The protein below binds the small molecule below.
Small molecule (SMILES): CC(=O)N[C@@H]1[C@@H](O)[C@H](O)[C@@H](CO)O[C@H]1O

Binding-site contacts:
Ligand atom O5 contacts residue ASN208 of chain 1.B at 2.3 Å (h-bond).
Ligand atom C2 contacts residue PRO7 of chain 1.B at 3.7 Å (hydrophobic).
Ligand atom C1 contacts residue PRO7 of chain 1.B at 3.7 Å (hydrophobic).
Ligand atom C5 contacts residue ASN208 of chain 1.B at 3.7 Å.
Ligand atom C1 contacts residue ASN208 of chain 1.B at 1.5 Å.
Ligand atom C4 contacts residue ASN208 of chain 1.B at 4.2 Å.
Ligand atom C3 contacts residue ASN208 of chain 1.B at 3.8 Å.
Ligand atom C8 contacts residue ARG280 of chain 1.B at 4.3 Å.
Ligand atom N2 contacts residue PRO7 of chain 1.B at 2.8 Å (h-bond).
Ligand atom O5 contacts residue TYR6 of chain 1.B at 4.0 Å.
Ligand atom C8 contacts residue LEU9 of chain 1.B at 4.0 Å (hydrophobic).
Ligand atom C7 contacts residue PRO7 of chain 1.B at 3.5 Å (hydrophobic).
Ligand atom C3 contacts residue PRO7 of chain 1.B at 4.0 Å (hydrophobic).
Ligand atom O7 contacts residue ASN208 of chain 1.B at 3.3 Å (h-bond).
Ligand atom C8 contacts residue PRO7 of chain 1.B at 3.5 Å (hydrophobic).
Ligand atom N2 contacts residue ARG8 of chain 1.B at 4.1 Å.
Ligand atom C7 contacts residue ASN208 of chain 1.B at 3.3 Å.
Ligand atom C1 contacts residue TYR6 of chain 1.B at 4.1 Å (hydrophobic).
Ligand atom O6 contacts residue TYR6 of chain 1.B at 3.9 Å.
Ligand atom C8 contacts residue ARG8 of chain 1.B at 3.8 Å.
Ligand atom C5 contacts residue TYR6 of chain 1.B at 4.2 Å (hydrophobic).
Ligand atom C8 contacts residue ASN208 of chain 1.B at 4.5 Å.
Ligand atom C2 contacts residue ASN208 of chain 1.B at 2.4 Å.
Ligand atom N2 contacts residue ASN208 of chain 1.B at 2.9 Å (h-bond).

Sequence of chain 1.B:
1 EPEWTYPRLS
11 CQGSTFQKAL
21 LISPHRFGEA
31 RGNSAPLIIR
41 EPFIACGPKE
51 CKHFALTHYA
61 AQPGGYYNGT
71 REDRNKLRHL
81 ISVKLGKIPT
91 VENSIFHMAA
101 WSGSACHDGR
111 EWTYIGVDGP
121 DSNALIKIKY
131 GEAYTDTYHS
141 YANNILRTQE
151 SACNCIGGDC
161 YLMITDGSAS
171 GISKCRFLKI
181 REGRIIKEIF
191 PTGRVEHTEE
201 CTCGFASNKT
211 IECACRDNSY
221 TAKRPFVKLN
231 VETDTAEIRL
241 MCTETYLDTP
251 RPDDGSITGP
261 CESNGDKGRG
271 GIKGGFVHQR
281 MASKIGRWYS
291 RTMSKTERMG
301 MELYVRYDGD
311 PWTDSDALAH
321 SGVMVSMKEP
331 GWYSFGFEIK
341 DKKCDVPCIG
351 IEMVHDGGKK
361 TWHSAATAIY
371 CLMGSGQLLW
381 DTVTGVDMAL